Binding-site contacts:
Ligand atom C5' contacts residue LYS43 of chain 1.WB at 4.1 Å.
Ligand atom O3' contacts residue PRO44 of chain 1.WB at 3.9 Å.
Ligand atom OP1 contacts residue PRO44 of chain 1.WB at 4.1 Å.
Ligand atom O3' contacts residue LYS43 of chain 1.WB at 4.0 Å.
Ligand atom OP1 contacts residue LYS43 of chain 1.WB at 3.0 Å (salt-bridge).
Ligand atom P contacts residue LYS43 of chain 1.WB at 4.1 Å.

The small molecule below binds the protein below.
Small molecule (SMILES): Nc1nc(=O)c2ncn([C@@H]3O[C@H](CO[P](=O)(O)O[C@H]4[C@@H](O)[C@H](n5ccc(=O)[nH]c5=O)O[C@@H]4CO[P](=O)(O)O[C@H]4[C@@H](O)[C@H](n5cnc6c(N)ncnc65)O[C@@H]4CO[P](=O)(O)O[C@H]4[C@@H](O)[C@H](n5cnc6c(=O)nc(N)[nH]c65)O[C@@H]4CO[P](=O)(O)O[C@H]4[C@@H](O)[C@H](n5ccc(=O)[nH]c5=O)O[C@@H]4CO[P](=O)(O)O[C@H]4[C@@H](O)[C@H](n5cnc6c(N)ncnc65)O[C@@H]4CO[P](=O)(O)O[C@H]4[C@@H](O)[C@H](n5cnc6c(N)ncnc65)O[C@@H]4COP(=O)=O)[C@@H](O[P](=O)(O)OC[C@H]4O[C@@H](n5ccc(=O)[nH]c5=O)[C@H](O)[C@@H]4O)[C@H]3O)c2[nH]1

Sequence of chain 1.WB:
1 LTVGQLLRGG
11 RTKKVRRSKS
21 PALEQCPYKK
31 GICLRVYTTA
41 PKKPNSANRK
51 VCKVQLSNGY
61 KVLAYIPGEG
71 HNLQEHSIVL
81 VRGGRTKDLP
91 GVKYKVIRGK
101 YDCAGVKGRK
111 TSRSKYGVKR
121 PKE